Binding-site contacts:
Ligand atom C4 contacts residue TRP287 of chain 1.X at 3.4 Å (hydrophobic).
Ligand atom C1 contacts residue TRP287 of chain 1.X at 3.8 Å (hydrophobic).
Ligand atom O2 contacts residue ASN254 of chain 1.EA at 4.0 Å.
Ligand atom O5 contacts residue TRP287 of chain 1.X at 3.3 Å.
Ligand atom C3 contacts residue ASN254 of chain 1.EA at 4.1 Å.
Ligand atom O2 contacts residue ASN55 of chain 1.X at 3.5 Å (h-bond).
Ligand atom O2 contacts residue THR52 of chain 1.X at 4.4 Å.
Ligand atom C5 contacts residue TRP287 of chain 1.X at 3.9 Å (hydrophobic).
Ligand atom C2 contacts residue TRP287 of chain 1.X at 3.8 Å (hydrophobic).
Ligand atom O2 contacts residue SER256 of chain 1.EA at 4.0 Å.
Ligand atom O3 contacts residue TRP287 of chain 1.X at 3.8 Å.
Ligand atom C6 contacts residue TRP287 of chain 1.X at 3.8 Å (hydrophobic).
Ligand atom C3 contacts residue TRP287 of chain 1.X at 4.3 Å (hydrophobic).
Ligand atom O3 contacts residue ALA257 of chain 1.EA at 4.5 Å.
Ligand atom O3 contacts residue ASN254 of chain 1.EA at 3.8 Å.
Ligand atom O1 contacts residue TRP287 of chain 1.X at 3.0 Å (h-bond).
Ligand atom O4 contacts residue TRP287 of chain 1.X at 2.1 Å.

Sequence of chain 1.EA:
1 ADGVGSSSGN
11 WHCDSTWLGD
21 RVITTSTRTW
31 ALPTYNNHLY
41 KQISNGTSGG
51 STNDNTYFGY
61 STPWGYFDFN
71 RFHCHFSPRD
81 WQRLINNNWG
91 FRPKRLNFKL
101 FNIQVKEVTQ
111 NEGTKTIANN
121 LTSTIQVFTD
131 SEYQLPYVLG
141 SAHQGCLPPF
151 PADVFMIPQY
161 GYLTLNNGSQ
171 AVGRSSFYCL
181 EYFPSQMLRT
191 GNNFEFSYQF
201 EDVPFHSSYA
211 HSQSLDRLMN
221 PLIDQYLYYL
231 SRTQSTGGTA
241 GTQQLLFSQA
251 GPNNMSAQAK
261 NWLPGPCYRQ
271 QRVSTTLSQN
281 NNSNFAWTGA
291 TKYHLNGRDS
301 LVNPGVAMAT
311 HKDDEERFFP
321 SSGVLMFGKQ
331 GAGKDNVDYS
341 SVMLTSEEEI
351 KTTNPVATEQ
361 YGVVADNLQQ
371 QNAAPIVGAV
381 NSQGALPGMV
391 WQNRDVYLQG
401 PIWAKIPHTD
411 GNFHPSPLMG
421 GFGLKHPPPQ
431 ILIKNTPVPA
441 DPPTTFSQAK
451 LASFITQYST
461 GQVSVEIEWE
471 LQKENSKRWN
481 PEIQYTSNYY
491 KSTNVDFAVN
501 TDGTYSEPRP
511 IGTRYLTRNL

Sequence of chain 1.X:
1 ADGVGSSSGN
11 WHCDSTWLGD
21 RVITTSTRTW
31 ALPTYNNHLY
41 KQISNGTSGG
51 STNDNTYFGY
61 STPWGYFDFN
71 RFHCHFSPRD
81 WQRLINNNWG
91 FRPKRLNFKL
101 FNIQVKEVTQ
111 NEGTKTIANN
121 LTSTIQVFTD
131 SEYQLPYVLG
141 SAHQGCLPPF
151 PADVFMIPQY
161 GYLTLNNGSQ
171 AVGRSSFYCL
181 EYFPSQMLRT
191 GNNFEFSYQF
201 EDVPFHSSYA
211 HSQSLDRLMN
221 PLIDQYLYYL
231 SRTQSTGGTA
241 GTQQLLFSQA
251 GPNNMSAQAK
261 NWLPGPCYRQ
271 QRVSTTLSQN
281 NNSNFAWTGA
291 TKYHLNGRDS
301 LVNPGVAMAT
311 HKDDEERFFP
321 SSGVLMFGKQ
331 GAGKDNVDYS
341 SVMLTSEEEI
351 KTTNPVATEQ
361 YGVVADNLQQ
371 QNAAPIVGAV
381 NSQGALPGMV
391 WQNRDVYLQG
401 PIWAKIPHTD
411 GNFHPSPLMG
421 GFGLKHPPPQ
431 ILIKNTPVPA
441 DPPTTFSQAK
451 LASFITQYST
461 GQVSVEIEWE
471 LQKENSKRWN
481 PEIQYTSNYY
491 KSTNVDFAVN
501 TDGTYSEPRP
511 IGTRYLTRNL

This protein binds this small molecule.
Small molecule (SMILES): OC[C@H]1O[C@@H](O)[C@H](O)[C@@H](O)[C@H]1O